Binding-site contacts:
Ligand atom O5P contacts residue SER401 of chain 1.E at 3.4 Å (h-bond).
Ligand atom O6P contacts residue THR403 of chain 1.E at 3.0 Å (h-bond).
Ligand atom O3P contacts residue LYS454 of chain 1.E at 3.6 Å (salt-bridge).
Ligand atom O4 contacts residue HIS481 of chain 1.E at 3.4 Å.
Ligand atom P2 contacts residue SER406 of chain 1.E at 3.6 Å.
Ligand atom O1 contacts residue GLY488 of chain 1.E at 3.5 Å (h-bond).
Ligand atom O4P contacts residue THR403 of chain 1.E at 3.9 Å.
Ligand atom O3 contacts residue LYS454 of chain 1.E at 3.1 Å (salt-bridge).
Ligand atom O4P contacts residue SER406 of chain 1.E at 2.7 Å (h-bond).
Ligand atom O4P contacts residue SER401 of chain 1.E at 2.3 Å (h-bond).
Ligand atom O6P contacts residue ARG405 of chain 1.E at 2.7 Å (salt-bridge).
Ligand atom P1 contacts residue LYS454 of chain 1.E at 3.3 Å.
Ligand atom C1 contacts residue LYS454 of chain 1.E at 3.9 Å.
Ligand atom P2 contacts residue ASN402 of chain 1.E at 3.7 Å.
Ligand atom P2 contacts residue THR403 of chain 1.E at 3.7 Å.
Ligand atom O4P contacts residue ARG405 of chain 1.E at 3.8 Å.
Ligand atom O6 contacts residue SER406 of chain 1.E at 3.6 Å (h-bond).
Ligand atom C6 contacts residue LEU400 of chain 1.E at 3.1 Å (hydrophobic).
Ligand atom C1 contacts residue ALA482 of chain 1.E at 3.6 Å (hydrophobic).
Ligand atom O3 contacts residue HIS481 of chain 1.E at 3.4 Å.
Ligand atom O4P contacts residue ASN402 of chain 1.E at 3.9 Å.
Ligand atom O3 contacts residue LEU400 of chain 1.E at 3.6 Å.
Ligand atom P2 contacts residue SER401 of chain 1.E at 3.4 Å.
Ligand atom C6 contacts residue SER406 of chain 1.E at 3.7 Å.
Ligand atom O5P contacts residue ASN402 of chain 1.E at 2.5 Å (h-bond).
Ligand atom P1 contacts residue ARG457 of chain 1.E at 3.1 Å.
Ligand atom O1P contacts residue LYS454 of chain 1.E at 2.1 Å (salt-bridge).
Ligand atom O4 contacts residue ALA490 of chain 1.E at 3.8 Å.
Ligand atom O2P contacts residue ARG457 of chain 1.E at 2.3 Å (salt-bridge).
Ligand atom O3 contacts residue ALA482 of chain 1.E at 3.5 Å (h-bond).
Ligand atom C3 contacts residue ALA482 of chain 1.E at 3.5 Å (hydrophobic).
Ligand atom O5P contacts residue THR403 of chain 1.E at 2.7 Å (h-bond).
Ligand atom C6 contacts residue SER401 of chain 1.E at 3.8 Å.
Ligand atom O2 contacts residue ASN402 of chain 1.E at 3.7 Å.
Ligand atom C4 contacts residue LEU400 of chain 1.E at 3.1 Å (hydrophobic).
Ligand atom O1P contacts residue ARG457 of chain 1.E at 2.3 Å (salt-bridge).
Ligand atom O4 contacts residue LEU400 of chain 1.E at 2.6 Å (h-bond).
Ligand atom O2P contacts residue ASN402 of chain 1.E at 3.2 Å (h-bond).
Ligand atom C5 contacts residue LEU400 of chain 1.E at 3.5 Å (hydrophobic).
Ligand atom C1 contacts residue TYR489 of chain 1.E at 3.9 Å (hydrophobic).

Sequence of chain 1.E:
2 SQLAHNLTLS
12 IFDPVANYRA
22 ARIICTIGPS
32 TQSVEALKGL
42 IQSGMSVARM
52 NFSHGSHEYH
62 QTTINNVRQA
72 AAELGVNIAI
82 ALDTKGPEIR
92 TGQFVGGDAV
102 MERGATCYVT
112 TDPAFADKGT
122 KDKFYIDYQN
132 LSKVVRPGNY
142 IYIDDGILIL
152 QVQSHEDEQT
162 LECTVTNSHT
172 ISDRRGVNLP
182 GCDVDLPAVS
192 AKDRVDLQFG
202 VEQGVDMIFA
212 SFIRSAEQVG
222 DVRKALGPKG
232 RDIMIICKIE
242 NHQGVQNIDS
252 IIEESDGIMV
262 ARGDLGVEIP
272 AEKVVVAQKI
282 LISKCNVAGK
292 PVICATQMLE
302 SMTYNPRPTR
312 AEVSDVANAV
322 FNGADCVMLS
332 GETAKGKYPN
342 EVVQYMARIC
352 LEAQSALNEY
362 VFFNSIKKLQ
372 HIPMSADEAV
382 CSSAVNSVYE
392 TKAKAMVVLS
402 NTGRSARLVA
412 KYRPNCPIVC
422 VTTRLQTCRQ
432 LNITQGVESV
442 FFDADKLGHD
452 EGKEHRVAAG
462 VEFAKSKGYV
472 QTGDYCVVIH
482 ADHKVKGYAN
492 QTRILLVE

This small molecule binds to this protein.
Small molecule (SMILES): O=P(O)(O)OC[C@H]1O[C@@](CO)(OP(=O)(O)O)[C@@H](O)[C@@H]1O